Binding-site contacts:
Ligand atom N contacts residue LEU34 of chain 1.F at 4.2 Å.
Ligand atom C15 contacts residue TYR149 of chain 1.F at 4.1 Å (hydrophobic).
Ligand atom C12 contacts residue LEU34 of chain 1.F at 3.7 Å (hydrophobic).
Ligand atom C3 contacts residue TYR149 of chain 1.F at 3.6 Å (hydrophobic).
Ligand atom C15 contacts residue GLY148 of chain 1.F at 4.0 Å.
Ligand atom C14 contacts residue SER152 of chain 1.F at 4.1 Å.
Ligand atom O1 contacts residue LYS33 of chain 1.F at 4.3 Å.
Ligand atom C14 contacts residue TYR149 of chain 1.F at 3.7 Å (hydrophobic).
Ligand atom C13 contacts residue ALA145 of chain 1.F at 4.3 Å (hydrophobic).
Ligand atom C16 contacts residue SER152 of chain 1.F at 3.5 Å.
Ligand atom C12 contacts residue TYR149 of chain 1.F at 4.4 Å (hydrophobic).
Ligand atom C2 contacts residue SER152 of chain 1.F at 4.5 Å.
Ligand atom C3 contacts residue ASN153 of chain 1.F at 4.0 Å.
Ligand atom C13 contacts residue GLY148 of chain 1.F at 4.1 Å.
Ligand atom C13 contacts residue TYR149 of chain 1.F at 3.8 Å (hydrophobic).
Ligand atom C15 contacts residue SER152 of chain 1.F at 3.2 Å.
Ligand atom C2 contacts residue ASN153 of chain 1.F at 4.4 Å.
Ligand atom C11 contacts residue TYR149 of chain 1.F at 4.4 Å (hydrophobic).
Ligand atom C2 contacts residue TYR149 of chain 1.F at 3.5 Å (hydrophobic).
Ligand atom C11 contacts residue LEU34 of chain 1.F at 4.3 Å (hydrophobic).
Ligand atom O1 contacts residue LEU34 of chain 1.F at 4.2 Å.
Ligand atom C1 contacts residue TYR149 of chain 1.F at 4.3 Å (hydrophobic).
Ligand atom C14 contacts residue GLY148 of chain 1.F at 3.6 Å.

Sequence of chain 1.F:
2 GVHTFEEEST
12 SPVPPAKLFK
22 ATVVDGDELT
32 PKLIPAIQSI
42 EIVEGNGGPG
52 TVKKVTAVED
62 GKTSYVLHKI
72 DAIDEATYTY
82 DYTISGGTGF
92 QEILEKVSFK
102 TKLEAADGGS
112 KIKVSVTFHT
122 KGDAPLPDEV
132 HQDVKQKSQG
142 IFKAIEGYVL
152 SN

A small-molecule ligand and the protein it binds are described below.
Small molecule (SMILES): O=S(=O)(O)c1cccc2cccc(Nc3ccccc3)c12